The small molecule below binds the protein below.
Small molecule (SMILES): C[C@H](CNNc1ccc(S(N)(=O)=O)cc1[N+](=O)[O-])c1ccccc1

Binding-site contacts:
Ligand atom C8 contacts residue PRO46 of chain 1.D at 3.7 Å (hydrophobic).
Ligand atom C8 contacts residue TYR89 of chain 1.C at 3.7 Å (hydrophobic).
Ligand atom C2 contacts residue TYR38 of chain 1.D at 3.7 Å (hydrophobic).
Ligand atom C5 contacts residue PHE101 of chain 1.C at 3.8 Å (hydrophobic).
Ligand atom O contacts residue PHE101 of chain 1.C at 3.7 Å.
Ligand atom N2 contacts residue PRO46 of chain 1.D at 3.7 Å.
Ligand atom C10 contacts residue PRO46 of chain 1.D at 3.4 Å (hydrophobic).
Ligand atom C4 contacts residue PHE101 of chain 1.C at 3.6 Å (hydrophobic).
Ligand atom C6 contacts residue GLY102 of chain 1.C at 3.7 Å.
Ligand atom C7 contacts residue GLY102 of chain 1.C at 3.1 Å.
Ligand atom O contacts residue LEU48 of chain 1.D at 3.1 Å (h-bond).
Ligand atom N1 contacts residue PRO46 of chain 1.D at 3.4 Å.
Ligand atom C12 contacts residue PRO46 of chain 1.C at 3.7 Å (hydrophobic).
Ligand atom C14 contacts residue TYR38 of chain 1.D at 3.7 Å (hydrophobic).
Ligand atom N1 contacts residue PHE101 of chain 1.C at 3.5 Å.
Ligand atom C3 contacts residue PRO46 of chain 1.D at 3.6 Å (hydrophobic).
Ligand atom C11 contacts residue PRO46 of chain 1.D at 3.6 Å (hydrophobic).
Ligand atom N2 contacts residue LEU48 of chain 1.D at 3.5 Å (h-bond).
Ligand atom C8 contacts residue PHE101 of chain 1.C at 3.7 Å (hydrophobic).
Ligand atom N3 contacts residue SER2 of chain 1.C at 3.0 Å.
Ligand atom C11 contacts residue PRO46 of chain 1.C at 3.8 Å (hydrophobic).
Ligand atom C9 contacts residue PRO46 of chain 1.D at 3.6 Å (hydrophobic).
Ligand atom O contacts residue TYR38 of chain 1.D at 3.4 Å.
Ligand atom O2 contacts residue GLY103 of chain 1.C at 3.4 Å.
Ligand atom O2 contacts residue ALA45 of chain 1.D at 3.4 Å.
Ligand atom N contacts residue PHE101 of chain 1.C at 3.6 Å.
Ligand atom C4 contacts residue PRO46 of chain 1.D at 3.4 Å (hydrophobic).
Ligand atom N3 contacts residue GLY102 of chain 1.C at 3.3 Å (h-bond).
Ligand atom C3 contacts residue PHE101 of chain 1.C at 3.4 Å (hydrophobic).
Ligand atom C2 contacts residue PHE101 of chain 1.C at 3.5 Å (hydrophobic).
Ligand atom C10 contacts residue PRO46 of chain 1.C at 3.8 Å (hydrophobic).
Ligand atom C11 contacts residue GLN40 of chain 1.C at 3.3 Å.
Ligand atom C contacts residue TYR38 of chain 1.C at 3.4 Å (hydrophobic).
Ligand atom C12 contacts residue GLN40 of chain 1.C at 3.8 Å.
Ligand atom N3 contacts residue PHE101 of chain 1.C at 3.3 Å (h-bond).
Ligand atom C5 contacts residue PRO46 of chain 1.D at 3.4 Å (hydrophobic).
Ligand atom O1 contacts residue LEU48 of chain 1.D at 3.2 Å (h-bond).
Ligand atom N2 contacts residue PHE101 of chain 1.C at 3.6 Å.
Ligand atom N contacts residue PRO46 of chain 1.D at 3.3 Å.
Ligand atom C13 contacts residue PRO46 of chain 1.C at 3.7 Å (hydrophobic).

Sequence of chain 1.D:
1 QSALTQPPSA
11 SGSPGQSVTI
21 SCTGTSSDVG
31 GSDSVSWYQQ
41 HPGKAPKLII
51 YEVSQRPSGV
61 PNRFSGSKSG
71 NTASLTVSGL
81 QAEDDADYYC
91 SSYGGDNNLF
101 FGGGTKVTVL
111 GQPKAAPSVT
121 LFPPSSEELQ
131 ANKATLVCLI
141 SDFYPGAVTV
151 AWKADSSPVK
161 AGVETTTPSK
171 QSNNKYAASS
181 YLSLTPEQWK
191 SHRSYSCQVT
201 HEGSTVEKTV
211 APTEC

Sequence of chain 1.C:
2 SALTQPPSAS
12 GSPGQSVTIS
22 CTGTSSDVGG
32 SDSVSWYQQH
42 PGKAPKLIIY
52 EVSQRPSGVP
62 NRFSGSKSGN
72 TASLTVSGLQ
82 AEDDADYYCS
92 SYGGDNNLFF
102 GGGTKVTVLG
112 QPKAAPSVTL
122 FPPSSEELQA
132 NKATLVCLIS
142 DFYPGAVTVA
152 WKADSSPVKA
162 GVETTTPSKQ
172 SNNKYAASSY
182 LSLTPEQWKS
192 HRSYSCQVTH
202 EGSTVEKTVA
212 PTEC